The protein below binds the small molecule below.
Small molecule (SMILES): CC(=O)N[C@@H](Cc1ccc(OP(=O)(O)O)cc1)C(=O)N[C@H](C(=O)N[C@@H](CC(N)=O)C(=O)N[C@H](C(=O)O)C(C)C)C(C)C

Binding-site contacts:
Ligand atom O contacts residue TRP74 of chain 1.A at 3.6 Å.
Ligand atom C contacts residue HIS60 of chain 1.A at 3.4 Å.
Ligand atom OH contacts residue SER43 of chain 1.A at 3.1 Å (h-bond).
Ligand atom CH3 contacts residue ARG20 of chain 1.A at 3.6 Å.
Ligand atom CE2 contacts residue ARG20 of chain 1.A at 3.4 Å.
Ligand atom OH contacts residue SER41 of chain 1.A at 3.3 Å (h-bond).
Ligand atom CG contacts residue LYS62 of chain 1.A at 3.6 Å.
Ligand atom C contacts residue ARG20 of chain 1.A at 3.2 Å.
Ligand atom CD2 contacts residue PHE61 of chain 1.A at 3.7 Å (hydrophobic).
Ligand atom OH contacts residue SER49 of chain 1.A at 3.7 Å.
Ligand atom O1P contacts residue SER49 of chain 1.A at 2.9 Å (h-bond).
Ligand atom CD2 contacts residue ARG20 of chain 1.A at 3.6 Å.
Ligand atom N contacts residue HIS60 of chain 1.A at 2.9 Å (h-bond).
Ligand atom OD1 contacts residue PHE61 of chain 1.A at 3.4 Å.
Ligand atom CD2 contacts residue LYS62 of chain 1.A at 3.7 Å.
Ligand atom OD1 contacts residue LYS62 of chain 1.A at 2.9 Å (salt-bridge).
Ligand atom P contacts residue SER41 of chain 1.A at 3.5 Å.
Ligand atom CG1 contacts residue PHE61 of chain 1.A at 3.6 Å (hydrophobic).
Ligand atom O contacts residue HIS60 of chain 1.A at 3.6 Å.
Ligand atom O1P contacts residue ARG39 of chain 1.A at 2.9 Å (salt-bridge).
Ligand atom CE2 contacts residue SER49 of chain 1.A at 3.5 Å.
Ligand atom O1P contacts residue SER41 of chain 1.A at 2.9 Å (h-bond).
Ligand atom CA contacts residue HIS60 of chain 1.A at 3.1 Å.
Ligand atom O contacts residue ARG20 of chain 1.A at 2.6 Å (salt-bridge).
Ligand atom CG2 contacts residue LYS62 of chain 1.A at 3.7 Å.
Ligand atom CB contacts residue PHE61 of chain 1.A at 3.5 Å (hydrophobic).
Ligand atom O2P contacts residue ARG20 of chain 1.A at 2.8 Å (salt-bridge).
Ligand atom CB contacts residue TRP74 of chain 1.A at 3.6 Å (hydrophobic).
Ligand atom CZ contacts residue ARG20 of chain 1.A at 3.6 Å.
Ligand atom ND2 contacts residue LYS62 of chain 1.A at 2.8 Å (salt-bridge).
Ligand atom O3P contacts residue GLU42 of chain 1.A at 3.3 Å.
Ligand atom ND2 contacts residue LEU73 of chain 1.A at 2.8 Å (h-bond).
Ligand atom O1P contacts residue GLU42 of chain 1.A at 3.0 Å (salt-bridge).
Ligand atom CB contacts residue LEU73 of chain 1.A at 3.7 Å (hydrophobic).
Ligand atom O2P contacts residue ARG39 of chain 1.A at 2.9 Å (salt-bridge).
Ligand atom CG2 contacts residue HIS60 of chain 1.A at 3.7 Å.
Ligand atom CA contacts residue TRP74 of chain 1.A at 3.5 Å (hydrophobic).
Ligand atom O3P contacts residue SER43 of chain 1.A at 2.9 Å (h-bond).
Ligand atom CB contacts residue HIS60 of chain 1.A at 3.6 Å.
Ligand atom P contacts residue SER43 of chain 1.A at 3.6 Å.

Sequence of chain 1.A:
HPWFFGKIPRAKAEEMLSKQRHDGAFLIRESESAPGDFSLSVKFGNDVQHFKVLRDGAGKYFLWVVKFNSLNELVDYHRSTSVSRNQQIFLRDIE